Sequence of chain 1.B:
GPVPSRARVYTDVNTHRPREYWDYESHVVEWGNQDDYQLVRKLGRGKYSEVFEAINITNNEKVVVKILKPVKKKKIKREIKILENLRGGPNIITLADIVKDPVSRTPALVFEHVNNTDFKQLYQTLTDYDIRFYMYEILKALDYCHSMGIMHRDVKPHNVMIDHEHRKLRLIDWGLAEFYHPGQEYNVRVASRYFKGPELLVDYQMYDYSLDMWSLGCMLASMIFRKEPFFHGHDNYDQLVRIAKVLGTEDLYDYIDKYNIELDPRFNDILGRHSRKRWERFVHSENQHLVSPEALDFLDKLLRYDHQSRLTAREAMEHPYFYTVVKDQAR

This small molecule binds to this protein.
Small molecule (SMILES): O=C(O)c1ccc2cc1OCCOCCNc1ccn3ncc-2c3n1

Binding-site contacts:
Ligand atom C contacts residue PHE113 of chain 1.B at 3.9 Å (hydrophobic).
Ligand atom O3 contacts residue ILE174 of chain 1.B at 4.0 Å.
Ligand atom C14 contacts residue GLU114 of chain 1.B at 3.5 Å.
Ligand atom O contacts residue ASP175 of chain 1.B at 3.7 Å.
Ligand atom C14 contacts residue VAL66 of chain 1.B at 3.6 Å (hydrophobic).
Ligand atom C11 contacts residue MET163 of chain 1.B at 4.0 Å (hydrophobic).
Ligand atom C13 contacts residue VAL66 of chain 1.B at 3.8 Å (hydrophobic).
Ligand atom C3 contacts residue ILE95 of chain 1.B at 4.0 Å (hydrophobic).
Ligand atom N2 contacts residue VAL66 of chain 1.B at 3.6 Å.
Ligand atom C12 contacts residue MET163 of chain 1.B at 3.5 Å (hydrophobic).
Ligand atom N2 contacts residue HIS115 of chain 1.B at 3.9 Å.
Ligand atom C2 contacts residue PHE113 of chain 1.B at 3.6 Å (hydrophobic).
Ligand atom N2 contacts residue GLU114 of chain 1.B at 4.0 Å.
Ligand atom C13 contacts residue MET163 of chain 1.B at 4.0 Å (hydrophobic).
Ligand atom C contacts residue ASP175 of chain 1.B at 3.5 Å.
Ligand atom O3 contacts residue PHE113 of chain 1.B at 3.4 Å.
Ligand atom C4 contacts residue VAL66 of chain 1.B at 3.9 Å (hydrophobic).
Ligand atom C3 contacts residue PHE113 of chain 1.B at 4.0 Å (hydrophobic).
Ligand atom O3 contacts residue ASP175 of chain 1.B at 3.0 Å (salt-bridge).
Ligand atom C2 contacts residue ILE174 of chain 1.B at 3.9 Å (hydrophobic).
Ligand atom C5 contacts residue ILE174 of chain 1.B at 3.8 Å (hydrophobic).
Ligand atom C contacts residue LYS68 of chain 1.B at 3.6 Å.
Ligand atom N3 contacts residue VAL66 of chain 1.B at 3.8 Å.
Ligand atom N2 contacts residue VAL116 of chain 1.B at 2.9 Å (h-bond).
Ligand atom C6 contacts residue ILE174 of chain 1.B at 3.4 Å (hydrophobic).
Ligand atom N3 contacts residue MET163 of chain 1.B at 3.7 Å.
Ligand atom C11 contacts residue LEU45 of chain 1.B at 3.9 Å (hydrophobic).
Ligand atom C12 contacts residue VAL66 of chain 1.B at 3.9 Å (hydrophobic).
Ligand atom C10 contacts residue LEU45 of chain 1.B at 3.8 Å (hydrophobic).
Ligand atom N3 contacts residue VAL116 of chain 1.B at 3.4 Å (h-bond).
Ligand atom C14 contacts residue VAL116 of chain 1.B at 3.7 Å (hydrophobic).
Ligand atom C7 contacts residue VAL53 of chain 1.B at 3.5 Å (hydrophobic).
Ligand atom C3 contacts residue ILE174 of chain 1.B at 4.0 Å (hydrophobic).
Ligand atom C15 contacts residue VAL116 of chain 1.B at 3.0 Å (hydrophobic).
Ligand atom O contacts residue LYS68 of chain 1.B at 2.8 Å (salt-bridge).
Ligand atom O1 contacts residue ILE174 of chain 1.B at 3.4 Å.
Ligand atom O3 contacts residue LYS68 of chain 1.B at 3.7 Å.
Ligand atom N1 contacts residue MET163 of chain 1.B at 3.8 Å.
Ligand atom C1 contacts residue ILE174 of chain 1.B at 3.8 Å (hydrophobic).
Ligand atom C8 contacts residue ILE174 of chain 1.B at 3.9 Å (hydrophobic).